Binding-site contacts:
Ligand atom O4 contacts residue ARG176 of chain 1.A at 4.0 Å.
Ligand atom O5 contacts residue MAN4 of chain 1.D at 4.1 Å.
Ligand atom C7 contacts residue ASN303 of chain 1.A at 3.9 Å.
Ligand atom C6 contacts residue ARG176 of chain 1.A at 3.9 Å.
Ligand atom C1 contacts residue ASP302 of chain 1.A at 3.4 Å.
Ligand atom N2 contacts residue THR178 of chain 1.A at 3.6 Å.
Ligand atom C2 contacts residue ASN303 of chain 1.A at 2.5 Å.
Ligand atom C1 contacts residue PHE177 of chain 1.A at 3.9 Å (hydrophobic).
Ligand atom C7 contacts residue ASP302 of chain 1.A at 3.6 Å.
Ligand atom O7 contacts residue ASP207 of chain 1.A at 3.6 Å.
Ligand atom O6 contacts residue MAN4 of chain 1.D at 3.4 Å.
Ligand atom C2 contacts residue ASP302 of chain 1.A at 3.5 Å.
Ligand atom C3 contacts residue ARG176 of chain 1.A at 3.9 Å.
Ligand atom C5 contacts residue ASN303 of chain 1.A at 3.6 Å.
Ligand atom C3 contacts residue ASN303 of chain 1.A at 3.8 Å.
Ligand atom C8 contacts residue ASP302 of chain 1.A at 3.6 Å.
Ligand atom C3 contacts residue THR178 of chain 1.A at 3.8 Å.
Ligand atom N2 contacts residue ASP207 of chain 1.A at 3.5 Å (salt-bridge).
Ligand atom C8 contacts residue TRP257 of chain 1.A at 3.6 Å (hydrophobic).
Ligand atom C8 contacts residue VAL180 of chain 1.A at 3.9 Å (hydrophobic).
Ligand atom C5 contacts residue ARG176 of chain 1.A at 4.1 Å.
Ligand atom O3 contacts residue ARG176 of chain 1.A at 3.0 Å (salt-bridge).
Ligand atom C8 contacts residue ASP207 of chain 1.A at 3.8 Å.
Ligand atom C1 contacts residue ASN303 of chain 1.A at 1.4 Å.
Ligand atom C2 contacts residue ASP207 of chain 1.A at 3.7 Å.
Ligand atom O7 contacts residue PHE177 of chain 1.A at 3.3 Å (h-bond).
Ligand atom O5 contacts residue ASN303 of chain 1.A at 2.3 Å (h-bond).
Ligand atom C5 contacts residue PHE177 of chain 1.A at 4.0 Å (hydrophobic).
Ligand atom O6 contacts residue SER175 of chain 1.A at 4.1 Å.
Ligand atom N2 contacts residue ASN303 of chain 1.A at 2.9 Å (h-bond).
Ligand atom O3 contacts residue THR178 of chain 1.A at 3.9 Å.
Ligand atom O7 contacts residue ARG176 of chain 1.A at 3.1 Å.
Ligand atom N2 contacts residue ASP302 of chain 1.A at 2.7 Å (salt-bridge).
Ligand atom C1 contacts residue ASP207 of chain 1.A at 3.7 Å.
Ligand atom O6 contacts residue PHE177 of chain 1.A at 3.8 Å.
Ligand atom O6 contacts residue ARG176 of chain 1.A at 2.9 Å (salt-bridge).
Ligand atom C7 contacts residue ASP207 of chain 1.A at 3.6 Å.
Ligand atom O6 contacts residue BMA3 of chain 1.D at 3.8 Å.
Ligand atom C1 contacts residue ARG176 of chain 1.A at 4.1 Å.
Ligand atom O5 contacts residue ARG176 of chain 1.A at 3.2 Å (salt-bridge).

Sequence of chain 1.A:
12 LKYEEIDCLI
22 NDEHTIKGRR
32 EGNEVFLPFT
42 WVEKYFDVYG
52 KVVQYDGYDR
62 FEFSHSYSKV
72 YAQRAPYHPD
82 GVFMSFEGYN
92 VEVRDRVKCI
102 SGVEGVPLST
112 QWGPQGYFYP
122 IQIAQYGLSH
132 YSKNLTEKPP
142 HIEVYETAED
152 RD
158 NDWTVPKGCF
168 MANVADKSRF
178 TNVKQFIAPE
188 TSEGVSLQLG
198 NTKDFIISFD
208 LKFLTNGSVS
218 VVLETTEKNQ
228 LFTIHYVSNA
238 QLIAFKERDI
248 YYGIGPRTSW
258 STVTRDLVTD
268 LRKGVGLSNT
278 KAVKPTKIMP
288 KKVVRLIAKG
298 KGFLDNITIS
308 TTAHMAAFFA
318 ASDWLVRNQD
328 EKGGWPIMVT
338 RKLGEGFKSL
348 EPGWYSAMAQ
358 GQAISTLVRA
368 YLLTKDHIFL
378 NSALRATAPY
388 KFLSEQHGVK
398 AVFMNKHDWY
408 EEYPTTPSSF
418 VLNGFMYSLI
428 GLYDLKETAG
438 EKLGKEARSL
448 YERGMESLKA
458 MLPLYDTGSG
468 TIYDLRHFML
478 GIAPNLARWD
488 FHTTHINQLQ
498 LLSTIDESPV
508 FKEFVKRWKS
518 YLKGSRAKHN

The small molecule below binds the protein below.
Small molecule (SMILES): CC(=O)N[C@H]1[C@H](O[C@H]2[C@H](O)[C@@H](NC(C)=O)CO[C@@H]2CO)O[C@H](CO)[C@@H](O[C@@H]2O[C@H](CO[C@H]3O[C@H](CO)[C@@H](O)[C@H](O)[C@@H]3O)[C@@H](O)[C@H](O[C@H]3O[C@H](CO)[C@@H](O)[C@H](O)[C@@H]3O)[C@@H]2O)[C@@H]1O